Sequence of chain 1.A:
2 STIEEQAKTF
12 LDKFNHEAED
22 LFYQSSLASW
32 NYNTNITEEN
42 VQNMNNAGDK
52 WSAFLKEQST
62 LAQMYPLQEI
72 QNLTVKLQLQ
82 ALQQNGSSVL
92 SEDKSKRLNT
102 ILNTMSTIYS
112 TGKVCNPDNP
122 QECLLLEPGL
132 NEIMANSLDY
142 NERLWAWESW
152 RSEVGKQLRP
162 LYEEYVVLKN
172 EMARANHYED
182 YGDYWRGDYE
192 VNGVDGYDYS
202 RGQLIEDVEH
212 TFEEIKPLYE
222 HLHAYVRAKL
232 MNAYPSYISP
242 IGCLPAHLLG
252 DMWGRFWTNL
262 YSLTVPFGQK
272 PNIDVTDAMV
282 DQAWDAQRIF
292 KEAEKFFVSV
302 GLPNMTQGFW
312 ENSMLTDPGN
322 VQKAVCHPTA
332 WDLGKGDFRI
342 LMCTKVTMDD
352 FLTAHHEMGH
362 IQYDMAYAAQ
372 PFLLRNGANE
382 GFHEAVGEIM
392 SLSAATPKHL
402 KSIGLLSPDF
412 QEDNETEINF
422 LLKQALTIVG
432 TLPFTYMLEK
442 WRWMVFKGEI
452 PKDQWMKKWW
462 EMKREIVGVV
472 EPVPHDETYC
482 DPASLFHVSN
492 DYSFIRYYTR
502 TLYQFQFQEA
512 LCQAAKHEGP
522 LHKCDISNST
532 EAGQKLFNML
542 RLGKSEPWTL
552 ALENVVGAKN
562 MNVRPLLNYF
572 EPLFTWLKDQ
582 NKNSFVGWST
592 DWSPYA

Binding-site contacts:
Ligand atom O7 contacts residue ASN305 of chain 1.A at 2.6 Å (h-bond).
Ligand atom C5 contacts residue ASN305 of chain 1.A at 3.6 Å.
Ligand atom C1 contacts residue ASN305 of chain 1.A at 1.4 Å.
Ligand atom O5 contacts residue ASN305 of chain 1.A at 2.3 Å (h-bond).
Ligand atom C3 contacts residue ASN305 of chain 1.A at 3.8 Å.
Ligand atom C2 contacts residue ASN305 of chain 1.A at 2.4 Å.
Ligand atom C8 contacts residue ASN305 of chain 1.A at 4.3 Å.
Ligand atom C7 contacts residue ASN305 of chain 1.A at 3.0 Å.
Ligand atom C4 contacts residue ASN305 of chain 1.A at 4.1 Å.
Ligand atom N2 contacts residue ASN305 of chain 1.A at 2.9 Å (h-bond).

A protein and the small-molecule ligand that binds it are described below.
Small molecule (SMILES): CC(=O)N[C@@H]1[C@@H](O)[C@H](O)[C@@H](CO)O[C@H]1O